Sequence of chain 1.B:
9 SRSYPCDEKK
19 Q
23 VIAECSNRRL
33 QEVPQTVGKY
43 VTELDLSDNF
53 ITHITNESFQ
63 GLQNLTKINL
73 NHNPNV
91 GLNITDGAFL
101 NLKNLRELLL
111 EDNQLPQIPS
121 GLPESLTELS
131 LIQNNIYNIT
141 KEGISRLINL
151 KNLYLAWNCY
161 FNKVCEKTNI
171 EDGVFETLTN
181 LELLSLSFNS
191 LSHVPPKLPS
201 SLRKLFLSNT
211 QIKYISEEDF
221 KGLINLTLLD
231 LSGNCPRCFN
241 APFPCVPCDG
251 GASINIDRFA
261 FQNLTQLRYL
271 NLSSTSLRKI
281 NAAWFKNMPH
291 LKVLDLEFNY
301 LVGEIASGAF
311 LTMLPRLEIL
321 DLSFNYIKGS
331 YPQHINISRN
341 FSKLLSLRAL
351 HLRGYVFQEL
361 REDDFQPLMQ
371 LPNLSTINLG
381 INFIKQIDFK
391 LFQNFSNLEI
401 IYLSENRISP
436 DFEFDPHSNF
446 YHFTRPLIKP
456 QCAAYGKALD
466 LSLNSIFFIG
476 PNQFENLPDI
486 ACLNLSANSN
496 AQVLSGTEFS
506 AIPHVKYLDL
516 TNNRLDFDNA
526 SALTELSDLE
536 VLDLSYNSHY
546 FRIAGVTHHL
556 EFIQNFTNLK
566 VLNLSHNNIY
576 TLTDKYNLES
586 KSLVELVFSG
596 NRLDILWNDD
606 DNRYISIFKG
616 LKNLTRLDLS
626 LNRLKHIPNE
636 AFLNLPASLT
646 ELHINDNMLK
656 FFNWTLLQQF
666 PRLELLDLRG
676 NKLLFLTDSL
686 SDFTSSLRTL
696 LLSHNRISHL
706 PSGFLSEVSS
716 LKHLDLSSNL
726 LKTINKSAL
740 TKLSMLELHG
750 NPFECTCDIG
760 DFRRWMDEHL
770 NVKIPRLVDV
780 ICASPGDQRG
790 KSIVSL

Sequence of chain 1.A:
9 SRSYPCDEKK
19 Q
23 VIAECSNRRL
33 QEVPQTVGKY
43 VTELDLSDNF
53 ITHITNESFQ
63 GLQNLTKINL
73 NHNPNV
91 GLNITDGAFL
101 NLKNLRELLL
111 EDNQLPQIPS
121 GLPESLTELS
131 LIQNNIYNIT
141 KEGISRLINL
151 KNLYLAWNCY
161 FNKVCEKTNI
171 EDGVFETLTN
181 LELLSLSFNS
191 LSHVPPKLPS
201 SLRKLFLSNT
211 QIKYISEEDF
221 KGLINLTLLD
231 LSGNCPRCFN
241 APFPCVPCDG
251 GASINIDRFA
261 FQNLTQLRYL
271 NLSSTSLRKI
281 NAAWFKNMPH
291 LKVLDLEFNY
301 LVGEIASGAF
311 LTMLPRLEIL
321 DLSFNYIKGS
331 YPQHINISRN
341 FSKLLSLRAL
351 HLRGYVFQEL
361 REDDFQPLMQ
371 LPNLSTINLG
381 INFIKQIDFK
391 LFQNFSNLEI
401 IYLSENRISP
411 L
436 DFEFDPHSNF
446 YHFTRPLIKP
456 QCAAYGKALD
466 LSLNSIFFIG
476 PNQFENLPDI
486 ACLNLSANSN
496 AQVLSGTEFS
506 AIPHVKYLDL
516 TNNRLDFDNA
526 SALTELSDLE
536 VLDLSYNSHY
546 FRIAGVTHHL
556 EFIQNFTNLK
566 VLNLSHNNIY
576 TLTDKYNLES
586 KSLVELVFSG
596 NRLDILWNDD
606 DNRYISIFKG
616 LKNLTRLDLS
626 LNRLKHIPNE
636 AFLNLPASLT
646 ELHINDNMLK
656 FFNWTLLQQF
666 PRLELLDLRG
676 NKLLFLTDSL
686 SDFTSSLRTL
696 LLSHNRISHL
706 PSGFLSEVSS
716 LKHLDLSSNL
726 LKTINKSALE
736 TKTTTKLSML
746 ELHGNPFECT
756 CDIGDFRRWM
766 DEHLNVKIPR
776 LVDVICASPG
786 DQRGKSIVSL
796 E

Binding-site contacts:
Ligand atom C1 contacts residue ASP465 of chain 1.B at 4.2 Å.
Ligand atom O6 contacts residue LEU468 of chain 1.B at 3.6 Å.
Ligand atom C1 contacts residue ARG450 of chain 1.B at 3.6 Å.
Ligand atom O5 contacts residue ASP465 of chain 1.B at 4.2 Å.
Ligand atom O7 contacts residue ASN489 of chain 1.B at 3.8 Å.
Ligand atom C5 contacts residue ARG450 of chain 1.B at 3.7 Å.
Ligand atom C8 contacts residue ASN489 of chain 1.B at 4.2 Å.
Ligand atom C5 contacts residue SER467 of chain 1.B at 4.3 Å.
Ligand atom C7 contacts residue LYS454 of chain 1.B at 3.9 Å.
Ligand atom C3 contacts residue ASP514 of chain 1.B at 4.1 Å.
Ligand atom C6 contacts residue LEU468 of chain 1.B at 3.8 Å (hydrophobic).
Ligand atom C8 contacts residue ARG547 of chain 1.A at 4.0 Å.
Ligand atom C7 contacts residue ASP514 of chain 1.B at 3.9 Å.
Ligand atom C6 contacts residue SER467 of chain 1.B at 4.0 Å.
Ligand atom N2 contacts residue ASP514 of chain 1.B at 3.0 Å (salt-bridge).
Ligand atom C5 contacts residue ASN489 of chain 1.B at 3.7 Å.
Ligand atom C8 contacts residue LYS454 of chain 1.B at 4.0 Å.
Ligand atom N2 contacts residue ASN489 of chain 1.B at 2.6 Å (h-bond).
Ligand atom C5 contacts residue SER491 of chain 1.B at 4.0 Å.
Ligand atom C1 contacts residue ASP514 of chain 1.B at 3.6 Å.
Ligand atom C2 contacts residue ASN489 of chain 1.B at 2.4 Å.
Ligand atom C8 contacts residue ASP514 of chain 1.B at 3.7 Å.
Ligand atom C1 contacts residue SER467 of chain 1.B at 4.3 Å.
Ligand atom O3 contacts residue LYS454 of chain 1.B at 3.9 Å.
Ligand atom C8 contacts residue TYR512 of chain 1.B at 3.6 Å (hydrophobic).
Ligand atom O5 contacts residue ASN489 of chain 1.B at 2.4 Å (h-bond).
Ligand atom C1 contacts residue ASN489 of chain 1.B at 1.5 Å.
Ligand atom O6 contacts residue SER404 of chain 1.B at 4.0 Å.
Ligand atom C3 contacts residue ASN489 of chain 1.B at 3.7 Å.
Ligand atom O6 contacts residue SER467 of chain 1.B at 3.6 Å (h-bond).
Ligand atom O5 contacts residue SER467 of chain 1.B at 3.4 Å.
Ligand atom C1 contacts residue SER491 of chain 1.B at 3.9 Å.
Ligand atom C4 contacts residue ASN489 of chain 1.B at 4.2 Å.
Ligand atom C8 contacts residue CYS457 of chain 1.B at 3.8 Å (hydrophobic).
Ligand atom C7 contacts residue ASN489 of chain 1.B at 3.3 Å.
Ligand atom O5 contacts residue ARG450 of chain 1.B at 3.7 Å.
Ligand atom O7 contacts residue ILE453 of chain 1.B at 3.5 Å.
Ligand atom O7 contacts residue LYS454 of chain 1.B at 2.9 Å (salt-bridge).
Ligand atom O5 contacts residue SER491 of chain 1.B at 3.8 Å.
Ligand atom C2 contacts residue ASP514 of chain 1.B at 3.8 Å.

A small-molecule ligand and the protein it binds are described below.
Small molecule (SMILES): CC(=O)N[C@H]1[C@H](O[C@H]2[C@H](O)[C@@H](NC(C)=O)CO[C@@H]2CO)O[C@H](CO)[C@@H](O)[C@@H]1O